Sequence of chain 1.B:
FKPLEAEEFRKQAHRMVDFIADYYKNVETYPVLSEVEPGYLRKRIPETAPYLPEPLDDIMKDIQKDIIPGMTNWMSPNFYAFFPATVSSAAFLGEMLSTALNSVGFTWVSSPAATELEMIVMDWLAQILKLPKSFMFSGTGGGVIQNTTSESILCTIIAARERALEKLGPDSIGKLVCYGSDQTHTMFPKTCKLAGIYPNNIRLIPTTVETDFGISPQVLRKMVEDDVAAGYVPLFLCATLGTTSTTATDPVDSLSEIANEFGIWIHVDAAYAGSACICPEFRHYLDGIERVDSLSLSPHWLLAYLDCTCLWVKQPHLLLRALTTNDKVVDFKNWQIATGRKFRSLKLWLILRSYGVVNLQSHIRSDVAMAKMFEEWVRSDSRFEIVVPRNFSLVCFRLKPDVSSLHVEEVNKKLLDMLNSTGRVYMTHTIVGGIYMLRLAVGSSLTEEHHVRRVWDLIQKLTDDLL

Binding-site contacts:
Ligand atom CG contacts residue THR369 of chain 1.A at 4.2 Å.
Ligand atom CD1 contacts residue GLY370 of chain 1.A at 3.8 Å.
Ligand atom CD2 contacts residue LLP319 of chain 1.B at 3.8 Å.
Ligand atom CH2 contacts residue VAL122 of chain 1.A at 4.0 Å (hydrophobic).
Ligand atom CA contacts residue PHE124 of chain 1.A at 4.3 Å (hydrophobic).
Ligand atom CH2 contacts residue HIS318 of chain 1.B at 4.1 Å.
Ligand atom CE3 contacts residue TRP92 of chain 1.B at 3.8 Å (hydrophobic).
Ligand atom NE1 contacts residue LLP319 of chain 1.B at 3.5 Å.
Ligand atom CG contacts residue PHE124 of chain 1.A at 3.9 Å (hydrophobic).
Ligand atom CB contacts residue THR369 of chain 1.A at 3.9 Å.
Ligand atom CZ3 contacts residue LLP319 of chain 1.B at 4.2 Å.
Ligand atom CE3 contacts residue LLP319 of chain 1.B at 4.2 Å.
Ligand atom CB contacts residue PHE124 of chain 1.A at 3.4 Å (hydrophobic).
Ligand atom O contacts residue PHE100 of chain 1.B at 4.0 Å.
Ligand atom N contacts residue THR262 of chain 1.B at 4.1 Å.
Ligand atom NE1 contacts residue GLY370 of chain 1.A at 4.0 Å.
Ligand atom CD1 contacts residue THR369 of chain 1.A at 3.8 Å.
Ligand atom CZ2 contacts residue LLP319 of chain 1.B at 3.4 Å.
Ligand atom CB contacts residue LLP319 of chain 1.B at 4.3 Å.
Ligand atom CZ3 contacts residue VAL122 of chain 1.A at 4.0 Å (hydrophobic).
Ligand atom CE3 contacts residue PHE101 of chain 1.B at 4.0 Å (hydrophobic).
Ligand atom CA contacts residue PHE100 of chain 1.B at 4.0 Å (hydrophobic).
Ligand atom CZ2 contacts residue VAL122 of chain 1.A at 4.3 Å (hydrophobic).
Ligand atom CH2 contacts residue LLP319 of chain 1.B at 3.8 Å.
Ligand atom CE3 contacts residue PHE124 of chain 1.A at 4.3 Å (hydrophobic).
Ligand atom CE2 contacts residue VAL122 of chain 1.A at 4.1 Å (hydrophobic).
Ligand atom CE2 contacts residue LLP319 of chain 1.B at 3.4 Å.
Ligand atom CZ3 contacts residue TRP92 of chain 1.B at 3.5 Å (hydrophobic).
Ligand atom CD2 contacts residue PHE124 of chain 1.A at 4.2 Å (hydrophobic).
Ligand atom N contacts residue LLP319 of chain 1.B at 3.1 Å.
Ligand atom C contacts residue PHE100 of chain 1.B at 3.9 Å (hydrophobic).
Ligand atom CD1 contacts residue LLP319 of chain 1.B at 3.4 Å.
Ligand atom CD2 contacts residue VAL122 of chain 1.A at 4.1 Å (hydrophobic).
Ligand atom CA contacts residue LLP319 of chain 1.B at 4.3 Å.
Ligand atom CZ2 contacts residue HIS318 of chain 1.B at 3.6 Å.
Ligand atom CG contacts residue LLP319 of chain 1.B at 3.6 Å.
Ligand atom O contacts residue THR262 of chain 1.B at 3.8 Å.
Ligand atom CZ3 contacts residue PHE101 of chain 1.B at 3.4 Å (hydrophobic).
Ligand atom OXT contacts residue PHE100 of chain 1.B at 4.1 Å.
Ligand atom N contacts residue PHE101 of chain 1.B at 4.0 Å.

Sequence of chain 1.A:
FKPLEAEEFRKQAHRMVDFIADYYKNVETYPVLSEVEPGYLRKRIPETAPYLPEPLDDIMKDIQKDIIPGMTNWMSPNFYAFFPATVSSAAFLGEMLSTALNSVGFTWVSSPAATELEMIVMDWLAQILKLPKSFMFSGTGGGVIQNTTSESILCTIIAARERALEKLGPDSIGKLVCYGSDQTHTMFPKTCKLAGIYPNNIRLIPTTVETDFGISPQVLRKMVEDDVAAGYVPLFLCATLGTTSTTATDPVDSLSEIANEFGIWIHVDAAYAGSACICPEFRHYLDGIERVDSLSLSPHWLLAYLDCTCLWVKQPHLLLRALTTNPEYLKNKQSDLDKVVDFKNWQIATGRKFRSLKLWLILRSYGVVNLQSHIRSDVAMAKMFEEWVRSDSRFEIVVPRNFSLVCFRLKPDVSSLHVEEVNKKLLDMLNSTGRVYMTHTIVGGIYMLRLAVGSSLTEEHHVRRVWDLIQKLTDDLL

This protein binds this small molecule.
Small molecule (SMILES): N[C@@H](Cc1c[nH]c2ccccc12)C(=O)O